Binding-site contacts:
Ligand atom C8 contacts residue ASN234 of chain 1.B at 4.5 Å.
Ligand atom C5 contacts residue ASN234 of chain 1.B at 3.7 Å.
Ligand atom C7 contacts residue ASN234 of chain 1.B at 3.4 Å.
Ligand atom O7 contacts residue ASN234 of chain 1.B at 3.5 Å (h-bond).
Ligand atom C4 contacts residue ASN234 of chain 1.B at 4.2 Å.
Ligand atom C1 contacts residue ASN234 of chain 1.B at 1.4 Å.
Ligand atom N2 contacts residue ASN234 of chain 1.B at 2.9 Å (h-bond).
Ligand atom O5 contacts residue ASN234 of chain 1.B at 2.4 Å (h-bond).
Ligand atom C3 contacts residue ASN234 of chain 1.B at 3.8 Å.
Ligand atom C2 contacts residue ASN234 of chain 1.B at 2.5 Å.

Sequence of chain 1.B:
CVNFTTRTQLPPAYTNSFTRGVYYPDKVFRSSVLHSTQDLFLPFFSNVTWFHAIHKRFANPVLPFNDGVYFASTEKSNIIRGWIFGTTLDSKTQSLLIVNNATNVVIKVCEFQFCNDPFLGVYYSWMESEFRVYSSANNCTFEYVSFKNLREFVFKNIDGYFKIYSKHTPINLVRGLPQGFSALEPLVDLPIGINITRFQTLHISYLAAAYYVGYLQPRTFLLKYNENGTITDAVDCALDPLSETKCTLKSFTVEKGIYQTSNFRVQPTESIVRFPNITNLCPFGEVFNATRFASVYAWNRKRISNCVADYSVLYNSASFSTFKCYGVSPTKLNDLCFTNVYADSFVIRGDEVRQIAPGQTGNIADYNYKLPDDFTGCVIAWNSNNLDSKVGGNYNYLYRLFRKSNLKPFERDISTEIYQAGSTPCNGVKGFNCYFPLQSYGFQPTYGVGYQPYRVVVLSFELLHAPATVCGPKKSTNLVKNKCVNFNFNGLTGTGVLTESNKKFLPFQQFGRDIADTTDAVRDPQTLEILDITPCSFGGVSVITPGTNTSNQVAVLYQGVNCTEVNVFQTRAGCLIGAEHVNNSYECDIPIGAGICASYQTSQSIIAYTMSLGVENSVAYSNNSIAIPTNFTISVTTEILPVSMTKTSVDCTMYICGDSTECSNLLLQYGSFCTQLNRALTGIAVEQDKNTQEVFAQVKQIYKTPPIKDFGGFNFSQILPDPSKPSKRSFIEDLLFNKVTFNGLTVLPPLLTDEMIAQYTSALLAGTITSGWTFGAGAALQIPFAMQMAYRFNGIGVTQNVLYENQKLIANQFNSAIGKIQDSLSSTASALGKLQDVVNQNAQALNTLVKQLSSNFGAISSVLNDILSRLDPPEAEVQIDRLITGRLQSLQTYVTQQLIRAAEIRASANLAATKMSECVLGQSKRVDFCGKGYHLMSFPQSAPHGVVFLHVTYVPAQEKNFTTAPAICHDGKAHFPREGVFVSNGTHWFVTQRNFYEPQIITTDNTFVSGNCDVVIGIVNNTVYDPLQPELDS

This small molecule binds to this protein.
Small molecule (SMILES): CC(=O)N[C@@H]1[C@@H](O)[C@H](O)[C@@H](CO)O[C@H]1O